Sequence of chain 2.B:
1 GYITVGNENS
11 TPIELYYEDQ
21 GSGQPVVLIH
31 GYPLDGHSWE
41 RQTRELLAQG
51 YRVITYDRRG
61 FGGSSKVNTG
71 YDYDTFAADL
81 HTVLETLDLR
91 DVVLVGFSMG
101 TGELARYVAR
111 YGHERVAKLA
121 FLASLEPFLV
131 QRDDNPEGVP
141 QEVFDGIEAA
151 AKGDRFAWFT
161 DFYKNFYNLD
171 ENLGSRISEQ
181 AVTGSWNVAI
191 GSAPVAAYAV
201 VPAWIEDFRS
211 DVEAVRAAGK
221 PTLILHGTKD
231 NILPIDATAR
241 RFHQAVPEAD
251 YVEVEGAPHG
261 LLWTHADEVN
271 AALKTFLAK

Binding-site contacts:
Ligand atom C2 contacts residue LEU125 of chain 2.B at 3.7 Å (hydrophobic).
Ligand atom C3 contacts residue MET99 of chain 2.B at 3.4 Å (hydrophobic).
Ligand atom C7 contacts residue SER98 of chain 2.B at 1.5 Å.
Ligand atom O3 contacts residue GLY31 of chain 2.B at 3.9 Å.
Ligand atom C1 contacts residue LEU125 of chain 2.B at 3.4 Å (hydrophobic).
Ligand atom C6 contacts residue ILE232 of chain 2.B at 3.3 Å (hydrophobic).
Ligand atom O4 contacts residue PHE162 of chain 2.B at 3.8 Å.
Ligand atom C4 contacts residue SER98 of chain 2.B at 3.3 Å.
Ligand atom C2 contacts residue MET99 of chain 2.B at 3.4 Å (hydrophobic).
Ligand atom C5 contacts residue ILE232 of chain 2.B at 3.4 Å (hydrophobic).
Ligand atom O4 contacts residue SER98 of chain 2.B at 2.3 Å (h-bond).
Ligand atom C7 contacts residue TYR32 of chain 2.B at 3.6 Å (hydrophobic).
Ligand atom C2 contacts residue TRP204 of chain 2.B at 3.8 Å (hydrophobic).
Ligand atom C1 contacts residue HIS259 of chain 2.B at 4.1 Å.
Ligand atom C1 contacts residue LEU233 of chain 2.B at 3.4 Å (hydrophobic).
Ligand atom O4 contacts residue TYR32 of chain 2.B at 3.9 Å.
Ligand atom O3 contacts residue SER98 of chain 2.B at 2.4 Å (h-bond).
Ligand atom C3 contacts residue TRP204 of chain 2.B at 3.7 Å (hydrophobic).
Ligand atom C6 contacts residue HIS259 of chain 2.B at 3.8 Å.
Ligand atom O1 contacts residue GLY31 of chain 2.B at 3.3 Å.
Ligand atom C4 contacts residue TYR32 of chain 2.B at 4.0 Å (hydrophobic).
Ligand atom C7 contacts residue MET99 of chain 2.B at 3.5 Å (hydrophobic).
Ligand atom O1 contacts residue PHE166 of chain 2.B at 3.5 Å.
Ligand atom C6 contacts residue LEU233 of chain 2.B at 3.3 Å (hydrophobic).
Ligand atom C2 contacts residue SER98 of chain 2.B at 3.3 Å.
Ligand atom C4 contacts residue PHE162 of chain 2.B at 3.8 Å (hydrophobic).
Ligand atom C3 contacts residue SER98 of chain 2.B at 3.1 Å.
Ligand atom O3 contacts residue TYR32 of chain 2.B at 3.0 Å (h-bond).
Ligand atom C4 contacts residue TRP204 of chain 2.B at 3.9 Å (hydrophobic).
Ligand atom C6 contacts residue SER98 of chain 2.B at 3.5 Å.
Ligand atom C7 contacts residue HIS259 of chain 2.B at 3.3 Å.
Ligand atom O1 contacts residue SER98 of chain 2.B at 2.4 Å (h-bond).
Ligand atom O1 contacts residue TYR32 of chain 2.B at 2.9 Å (h-bond).
Ligand atom O1 contacts residue PHE97 of chain 2.B at 3.6 Å.
Ligand atom O4 contacts residue HIS259 of chain 2.B at 3.1 Å (h-bond).
Ligand atom O1 contacts residue HIS259 of chain 2.B at 3.8 Å.
Ligand atom C1 contacts residue SER98 of chain 2.B at 3.0 Å.
Ligand atom O3 contacts residue MET99 of chain 2.B at 2.9 Å (h-bond).
Ligand atom C5 contacts residue TRP204 of chain 2.B at 3.7 Å (hydrophobic).
Ligand atom C3 contacts residue TYR32 of chain 2.B at 3.5 Å (hydrophobic).

A small-molecule ligand and the protein it binds are described below.
Small molecule (SMILES): OC1O[C@H]2CC=CC[C@H]2O1